Binding-site contacts:
Ligand atom C8 contacts residue TRP23 of chain 1.A at 3.4 Å (hydrophobic).
Ligand atom C8 contacts residue ARG25 of chain 1.A at 4.1 Å.
Ligand atom N2 contacts residue ARG25 of chain 1.A at 4.3 Å.
Ligand atom C1 contacts residue ASN42 of chain 1.A at 1.4 Å.
Ligand atom C1 contacts residue SER24 of chain 1.A at 4.2 Å.
Ligand atom C2 contacts residue ASN42 of chain 1.A at 2.6 Å.
Ligand atom O7 contacts residue ASN42 of chain 1.A at 3.5 Å (h-bond).
Ligand atom O6 contacts residue ASN42 of chain 1.A at 4.5 Å.
Ligand atom C2 contacts residue SER24 of chain 1.A at 4.1 Å.
Ligand atom O5 contacts residue ASN42 of chain 1.A at 2.3 Å (h-bond).
Ligand atom C4 contacts residue ASN42 of chain 1.A at 4.3 Å.
Ligand atom N2 contacts residue SER24 of chain 1.A at 3.2 Å (h-bond).
Ligand atom C5 contacts residue ASN42 of chain 1.A at 3.7 Å.
Ligand atom N2 contacts residue ASN42 of chain 1.A at 3.1 Å (h-bond).
Ligand atom C3 contacts residue ASN42 of chain 1.A at 4.0 Å.
Ligand atom C7 contacts residue ARG25 of chain 1.A at 4.4 Å.
Ligand atom C7 contacts residue ASN42 of chain 1.A at 3.5 Å.
Ligand atom C8 contacts residue SER24 of chain 1.A at 3.8 Å.
Ligand atom C3 contacts residue SER24 of chain 1.A at 4.2 Å.
Ligand atom C7 contacts residue SER24 of chain 1.A at 4.0 Å.

Sequence of chain 1.A:
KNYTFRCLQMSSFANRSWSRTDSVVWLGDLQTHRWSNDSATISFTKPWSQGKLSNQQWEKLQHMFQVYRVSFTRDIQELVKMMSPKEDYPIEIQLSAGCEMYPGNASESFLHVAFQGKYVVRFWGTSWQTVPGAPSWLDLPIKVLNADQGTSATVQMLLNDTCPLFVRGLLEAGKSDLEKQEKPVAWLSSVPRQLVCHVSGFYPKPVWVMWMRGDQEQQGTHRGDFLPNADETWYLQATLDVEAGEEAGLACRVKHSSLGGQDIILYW

The protein below binds the small molecule below.
Small molecule (SMILES): CC(=O)N[C@@H]1[C@@H](O)[C@H](O)[C@@H](CO)O[C@H]1O